The protein below binds the small molecule below.
Small molecule (SMILES): CCCCCC[C@@H](O)CO

Sequence of chain 1.C:
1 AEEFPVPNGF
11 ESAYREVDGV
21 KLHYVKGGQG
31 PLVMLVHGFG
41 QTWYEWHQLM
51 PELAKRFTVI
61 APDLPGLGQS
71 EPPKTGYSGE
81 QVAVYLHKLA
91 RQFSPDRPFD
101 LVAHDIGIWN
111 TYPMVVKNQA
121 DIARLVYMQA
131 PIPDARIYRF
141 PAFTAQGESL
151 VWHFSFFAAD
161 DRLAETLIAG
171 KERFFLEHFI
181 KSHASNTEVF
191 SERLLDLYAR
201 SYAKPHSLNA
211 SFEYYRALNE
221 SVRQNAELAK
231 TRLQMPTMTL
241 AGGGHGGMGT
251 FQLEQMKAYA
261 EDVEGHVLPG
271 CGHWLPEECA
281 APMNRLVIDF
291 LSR

Binding-site contacts:
Ligand atom CG contacts residue HIS153 of chain 1.C at 3.3 Å.
Ligand atom C2 contacts residue HIS183 of chain 1.C at 4.3 Å.
Ligand atom C1 contacts residue MET248 of chain 1.C at 3.5 Å (hydrophobic).
Ligand atom CE contacts residue HIS273 of chain 1.C at 3.5 Å.
Ligand atom C1 contacts residue LEU150 of chain 1.C at 3.7 Å (hydrophobic).
Ligand atom CB contacts residue ASP105 of chain 1.C at 2.4 Å.
Ligand atom C1 contacts residue GLY247 of chain 1.C at 4.4 Å.
Ligand atom CG contacts residue HIS273 of chain 1.C at 4.0 Å.
Ligand atom C1 contacts residue GLY246 of chain 1.C at 3.1 Å.
Ligand atom CB contacts residue HIS273 of chain 1.C at 3.4 Å.
Ligand atom CG contacts residue PHE179 of chain 1.C at 4.3 Å (hydrophobic).
Ligand atom C contacts residue PHE154 of chain 1.C at 4.1 Å (hydrophobic).
Ligand atom O contacts residue HIS153 of chain 1.C at 2.8 Å (h-bond).
Ligand atom O contacts residue ILE106 of chain 1.C at 4.4 Å.
Ligand atom C contacts residue HIS153 of chain 1.C at 3.8 Å.
Ligand atom O contacts residue TYR215 of chain 1.C at 2.4 Å (h-bond).
Ligand atom CD contacts residue ASP105 of chain 1.C at 3.5 Å.
Ligand atom CD contacts residue HIS153 of chain 1.C at 4.3 Å.
Ligand atom C2 contacts residue VAL151 of chain 1.C at 4.3 Å (hydrophobic).
Ligand atom C2 contacts residue LEU150 of chain 1.C at 4.0 Å (hydrophobic).
Ligand atom C contacts residue ASP105 of chain 1.C at 2.4 Å.
Ligand atom CB contacts residue PHE179 of chain 1.C at 4.1 Å (hydrophobic).
Ligand atom CG contacts residue ASP105 of chain 1.C at 3.3 Å.
Ligand atom CA contacts residue ASP105 of chain 1.C at 1.4 Å.
Ligand atom CE contacts residue GLY246 of chain 1.C at 4.3 Å.
Ligand atom C2 contacts residue MET248 of chain 1.C at 4.2 Å (hydrophobic).
Ligand atom C2 contacts residue GLY246 of chain 1.C at 4.2 Å.
Ligand atom O contacts residue TRP109 of chain 1.C at 4.3 Å.
Ligand atom C contacts residue ILE106 of chain 1.C at 4.2 Å (hydrophobic).
Ligand atom CA contacts residue HIS153 of chain 1.C at 4.3 Å.
Ligand atom CA contacts residue TYR215 of chain 1.C at 3.7 Å (hydrophobic).
Ligand atom CE contacts residue HIS183 of chain 1.C at 3.5 Å.
Ligand atom C1 contacts residue HIS273 of chain 1.C at 4.2 Å.
Ligand atom O contacts residue PHE154 of chain 1.C at 3.5 Å.
Ligand atom C contacts residue TYR215 of chain 1.C at 3.4 Å (hydrophobic).
Ligand atom O contacts residue ASP105 of chain 1.C at 3.6 Å.
Ligand atom CA contacts residue HIS273 of chain 1.C at 4.0 Å.
Ligand atom CB contacts residue HIS153 of chain 1.C at 3.9 Å.
Ligand atom CD contacts residue HIS273 of chain 1.C at 3.2 Å.
Ligand atom C1 contacts residue GLN129 of chain 1.C at 3.4 Å.